The protein below binds the small molecule below.
Small molecule (SMILES): Nc1ccn([C@H]2C[C@H](O[P](=O)(O)OC[C@H]3O[C@@H](n4ccc(N)nc4=O)C[C@@H]3O[P](=O)(O)OC[C@H]3O[C@@H](n4cnc5c(=O)nc(N)[nH]c54)C[C@@H]3O)[C@@H](CO[P](=O)(O)O[C@H]3C[C@H](n4cnc5c(=O)nc(N)[nH]c54)O[C@@H]3COP(=O)(O)O)O2)c(=O)n1

Sequence of chain 1.A:
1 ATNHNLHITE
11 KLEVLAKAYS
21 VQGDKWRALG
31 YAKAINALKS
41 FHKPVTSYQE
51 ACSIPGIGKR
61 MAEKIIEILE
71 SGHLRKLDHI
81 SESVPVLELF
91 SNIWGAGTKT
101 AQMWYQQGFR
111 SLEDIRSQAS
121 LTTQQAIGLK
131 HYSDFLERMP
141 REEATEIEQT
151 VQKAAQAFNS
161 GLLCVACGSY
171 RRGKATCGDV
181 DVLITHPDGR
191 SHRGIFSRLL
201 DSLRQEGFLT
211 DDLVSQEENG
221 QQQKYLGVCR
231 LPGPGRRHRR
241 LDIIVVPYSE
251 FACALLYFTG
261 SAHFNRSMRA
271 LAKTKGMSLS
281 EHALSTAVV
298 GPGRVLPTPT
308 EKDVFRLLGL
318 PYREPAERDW

Binding-site contacts:
Ligand atom P contacts residue CA1 of chain 1.K at 3.7 Å.
Ligand atom OP1 contacts residue GLY56 of chain 1.A at 2.7 Å (h-bond).
Ligand atom OP3 contacts residue ARG27 of chain 1.A at 3.7 Å.
Ligand atom OP2 contacts residue TYR19 of chain 1.A at 2.6 Å (h-bond).
Ligand atom C2 contacts residue TRP26 of chain 1.A at 3.7 Å (hydrophobic).
Ligand atom O6 contacts residue TRP26 of chain 1.A at 3.5 Å.
Ligand atom OP1 contacts residue ILE57 of chain 1.A at 3.7 Å.
Ligand atom OP1 contacts residue PRO55 of chain 1.A at 3.5 Å.
Ligand atom N9 contacts residue ARG27 of chain 1.A at 3.9 Å.
Ligand atom OP2 contacts residue LYS76 of chain 1.A at 3.5 Å.
Ligand atom C4 contacts residue TRP26 of chain 1.A at 3.6 Å (hydrophobic).
Ligand atom OP1 contacts residue ILE54 of chain 1.A at 3.9 Å.
Ligand atom C5' contacts residue GLY56 of chain 1.A at 3.4 Å.
Ligand atom N3 contacts residue TRP26 of chain 1.A at 3.5 Å (h-bond).
Ligand atom O3' contacts residue MET61 of chain 1.A at 3.4 Å.
Ligand atom O5' contacts residue TYR31 of chain 1.A at 3.6 Å (h-bond).
Ligand atom OP1 contacts residue LYS59 of chain 1.A at 3.8 Å.
Ligand atom OP3 contacts residue ARG60 of chain 1.A at 3.6 Å.
Ligand atom P contacts residue GLY58 of chain 1.A at 3.9 Å.
Ligand atom P contacts residue TYR31 of chain 1.A at 3.6 Å.
Ligand atom O5' contacts residue GLY58 of chain 1.A at 3.7 Å.
Ligand atom OP1 contacts residue LYS64 of chain 1.A at 3.0 Å (salt-bridge).
Ligand atom OP1 contacts residue ARG60 of chain 1.A at 3.6 Å (salt-bridge).
Ligand atom OP1 contacts residue CA1 of chain 1.K at 2.9 Å.
Ligand atom OP1 contacts residue GLY58 of chain 1.A at 3.0 Å (h-bond).
Ligand atom P contacts residue MET61 of chain 1.A at 3.9 Å.
Ligand atom C8 contacts residue ARG27 of chain 1.A at 3.7 Å.
Ligand atom C4' contacts residue GLY56 of chain 1.A at 3.4 Å.
Ligand atom OP1 contacts residue ARG60 of chain 1.A at 3.0 Å (salt-bridge).
Ligand atom OP2 contacts residue ARG60 of chain 1.A at 3.5 Å.
Ligand atom P contacts residue GLY56 of chain 1.A at 3.8 Å.
Ligand atom N1 contacts residue TRP26 of chain 1.A at 3.9 Å.
Ligand atom C5' contacts residue GLY58 of chain 1.A at 3.6 Å.
Ligand atom C6 contacts residue TRP26 of chain 1.A at 3.6 Å (hydrophobic).
Ligand atom O3' contacts residue GLY56 of chain 1.A at 3.6 Å.
Ligand atom O4' contacts residue ARG27 of chain 1.A at 3.7 Å.
Ligand atom OP2 contacts residue CA1 of chain 1.K at 3.5 Å.
Ligand atom N3 contacts residue GLY30 of chain 1.A at 3.9 Å.
Ligand atom OP1 contacts residue MET61 of chain 1.A at 2.8 Å (h-bond).
Ligand atom OP2 contacts residue TYR31 of chain 1.A at 2.8 Å (h-bond).